Sequence of chain 1.U:
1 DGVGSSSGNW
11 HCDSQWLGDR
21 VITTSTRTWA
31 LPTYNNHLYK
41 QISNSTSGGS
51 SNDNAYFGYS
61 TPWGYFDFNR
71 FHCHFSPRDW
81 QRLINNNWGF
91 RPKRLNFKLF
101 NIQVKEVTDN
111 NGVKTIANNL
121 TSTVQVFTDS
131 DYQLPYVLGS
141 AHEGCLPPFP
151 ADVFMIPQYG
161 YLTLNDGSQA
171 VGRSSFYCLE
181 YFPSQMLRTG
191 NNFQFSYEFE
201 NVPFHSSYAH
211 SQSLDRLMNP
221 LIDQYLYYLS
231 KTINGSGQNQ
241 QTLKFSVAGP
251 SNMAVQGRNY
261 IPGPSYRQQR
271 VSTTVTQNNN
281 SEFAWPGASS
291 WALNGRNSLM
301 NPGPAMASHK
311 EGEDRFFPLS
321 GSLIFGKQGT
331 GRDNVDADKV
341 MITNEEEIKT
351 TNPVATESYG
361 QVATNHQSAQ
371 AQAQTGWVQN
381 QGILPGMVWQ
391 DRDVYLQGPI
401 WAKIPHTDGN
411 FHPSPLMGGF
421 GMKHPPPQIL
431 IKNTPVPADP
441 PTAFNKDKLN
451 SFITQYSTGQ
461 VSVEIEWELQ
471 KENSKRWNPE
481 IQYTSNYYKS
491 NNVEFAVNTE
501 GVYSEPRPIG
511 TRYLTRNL

Sequence of chain 1.S:
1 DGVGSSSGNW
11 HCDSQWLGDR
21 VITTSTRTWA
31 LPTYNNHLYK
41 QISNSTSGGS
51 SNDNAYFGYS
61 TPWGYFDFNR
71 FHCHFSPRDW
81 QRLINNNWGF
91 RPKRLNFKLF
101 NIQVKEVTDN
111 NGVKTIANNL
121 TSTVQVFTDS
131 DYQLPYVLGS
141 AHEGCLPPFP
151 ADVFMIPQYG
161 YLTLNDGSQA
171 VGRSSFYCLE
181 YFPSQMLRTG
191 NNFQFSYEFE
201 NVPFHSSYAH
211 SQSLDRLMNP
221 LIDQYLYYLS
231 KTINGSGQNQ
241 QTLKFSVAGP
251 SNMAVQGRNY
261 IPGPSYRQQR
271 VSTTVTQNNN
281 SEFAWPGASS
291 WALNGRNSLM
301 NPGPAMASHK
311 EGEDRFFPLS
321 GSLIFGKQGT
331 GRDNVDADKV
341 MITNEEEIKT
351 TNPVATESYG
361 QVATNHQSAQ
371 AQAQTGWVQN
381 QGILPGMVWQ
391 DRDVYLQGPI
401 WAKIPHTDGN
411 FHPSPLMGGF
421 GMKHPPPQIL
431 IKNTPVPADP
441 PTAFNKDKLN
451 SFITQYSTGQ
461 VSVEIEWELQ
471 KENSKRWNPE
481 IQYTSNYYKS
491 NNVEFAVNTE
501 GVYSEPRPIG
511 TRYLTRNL

The protein below binds the small molecule below.
Small molecule (SMILES): OC[C@H]1O[C@@H](O)[C@H](O)[C@@H](O)[C@H]1O

Binding-site contacts:
Ligand atom O2 contacts residue TRP285 of chain 1.U at 4.3 Å.
Ligand atom O1 contacts residue VAL255 of chain 1.S at 3.3 Å.
Ligand atom C2 contacts residue ASN252 of chain 1.S at 4.2 Å.
Ligand atom O1 contacts residue ASN252 of chain 1.S at 3.2 Å (h-bond).
Ligand atom O2 contacts residue VAL255 of chain 1.S at 4.4 Å.
Ligand atom O1 contacts residue ALA254 of chain 1.S at 3.8 Å.
Ligand atom O3 contacts residue TRP285 of chain 1.U at 3.2 Å.
Ligand atom C1 contacts residue ASN252 of chain 1.S at 4.0 Å.
Ligand atom C6 contacts residue ASP53 of chain 1.U at 3.6 Å.
Ligand atom O1 contacts residue TRP285 of chain 1.U at 3.6 Å.
Ligand atom C2 contacts residue TRP285 of chain 1.U at 3.4 Å (hydrophobic).
Ligand atom C6 contacts residue TRP285 of chain 1.U at 3.2 Å (hydrophobic).
Ligand atom C4 contacts residue TRP285 of chain 1.U at 2.8 Å (hydrophobic).
Ligand atom C3 contacts residue TRP285 of chain 1.U at 3.5 Å (hydrophobic).
Ligand atom O2 contacts residue ASN252 of chain 1.S at 3.3 Å (h-bond).
Ligand atom O4 contacts residue TRP285 of chain 1.U at 1.4 Å.
Ligand atom C5 contacts residue TRP285 of chain 1.U at 3.4 Å (hydrophobic).
Ligand atom O6 contacts residue TRP285 of chain 1.U at 3.6 Å (h-bond).
Ligand atom O5 contacts residue ASP53 of chain 1.U at 4.1 Å.
Ligand atom O5 contacts residue TRP285 of chain 1.U at 3.2 Å.
Ligand atom C1 contacts residue TRP285 of chain 1.U at 3.9 Å (hydrophobic).